Binding-site contacts:
Ligand atom C1 contacts residue ASN1061 of chain 1.B at 1.4 Å.
Ligand atom O7 contacts residue ASN1061 of chain 1.B at 3.8 Å.
Ligand atom C6 contacts residue ALA693 of chain 1.B at 4.2 Å (hydrophobic).
Ligand atom C4 contacts residue ALA693 of chain 1.B at 4.5 Å (hydrophobic).
Ligand atom C4 contacts residue ASN1061 of chain 1.B at 4.2 Å.
Ligand atom C3 contacts residue ASN1061 of chain 1.B at 3.8 Å.
Ligand atom C8 contacts residue ASN1061 of chain 1.B at 4.1 Å.
Ligand atom C5 contacts residue ASN1061 of chain 1.B at 3.6 Å.
Ligand atom C5 contacts residue ALA693 of chain 1.B at 3.6 Å (hydrophobic).
Ligand atom O6 contacts residue ALA693 of chain 1.B at 3.8 Å.
Ligand atom C8 contacts residue LYS1060 of chain 1.B at 3.9 Å.
Ligand atom O5 contacts residue ASN1061 of chain 1.B at 2.3 Å (h-bond).
Ligand atom C7 contacts residue ASN1061 of chain 1.B at 3.6 Å.
Ligand atom N2 contacts residue ASN1061 of chain 1.B at 2.9 Å (h-bond).
Ligand atom C2 contacts residue ASN1061 of chain 1.B at 2.5 Å.
Ligand atom O5 contacts residue ALA693 of chain 1.B at 4.2 Å.
Ligand atom C8 contacts residue GLU1059 of chain 1.B at 3.2 Å.
Ligand atom C1 contacts residue ALA693 of chain 1.B at 4.4 Å (hydrophobic).

Sequence of chain 1.B:
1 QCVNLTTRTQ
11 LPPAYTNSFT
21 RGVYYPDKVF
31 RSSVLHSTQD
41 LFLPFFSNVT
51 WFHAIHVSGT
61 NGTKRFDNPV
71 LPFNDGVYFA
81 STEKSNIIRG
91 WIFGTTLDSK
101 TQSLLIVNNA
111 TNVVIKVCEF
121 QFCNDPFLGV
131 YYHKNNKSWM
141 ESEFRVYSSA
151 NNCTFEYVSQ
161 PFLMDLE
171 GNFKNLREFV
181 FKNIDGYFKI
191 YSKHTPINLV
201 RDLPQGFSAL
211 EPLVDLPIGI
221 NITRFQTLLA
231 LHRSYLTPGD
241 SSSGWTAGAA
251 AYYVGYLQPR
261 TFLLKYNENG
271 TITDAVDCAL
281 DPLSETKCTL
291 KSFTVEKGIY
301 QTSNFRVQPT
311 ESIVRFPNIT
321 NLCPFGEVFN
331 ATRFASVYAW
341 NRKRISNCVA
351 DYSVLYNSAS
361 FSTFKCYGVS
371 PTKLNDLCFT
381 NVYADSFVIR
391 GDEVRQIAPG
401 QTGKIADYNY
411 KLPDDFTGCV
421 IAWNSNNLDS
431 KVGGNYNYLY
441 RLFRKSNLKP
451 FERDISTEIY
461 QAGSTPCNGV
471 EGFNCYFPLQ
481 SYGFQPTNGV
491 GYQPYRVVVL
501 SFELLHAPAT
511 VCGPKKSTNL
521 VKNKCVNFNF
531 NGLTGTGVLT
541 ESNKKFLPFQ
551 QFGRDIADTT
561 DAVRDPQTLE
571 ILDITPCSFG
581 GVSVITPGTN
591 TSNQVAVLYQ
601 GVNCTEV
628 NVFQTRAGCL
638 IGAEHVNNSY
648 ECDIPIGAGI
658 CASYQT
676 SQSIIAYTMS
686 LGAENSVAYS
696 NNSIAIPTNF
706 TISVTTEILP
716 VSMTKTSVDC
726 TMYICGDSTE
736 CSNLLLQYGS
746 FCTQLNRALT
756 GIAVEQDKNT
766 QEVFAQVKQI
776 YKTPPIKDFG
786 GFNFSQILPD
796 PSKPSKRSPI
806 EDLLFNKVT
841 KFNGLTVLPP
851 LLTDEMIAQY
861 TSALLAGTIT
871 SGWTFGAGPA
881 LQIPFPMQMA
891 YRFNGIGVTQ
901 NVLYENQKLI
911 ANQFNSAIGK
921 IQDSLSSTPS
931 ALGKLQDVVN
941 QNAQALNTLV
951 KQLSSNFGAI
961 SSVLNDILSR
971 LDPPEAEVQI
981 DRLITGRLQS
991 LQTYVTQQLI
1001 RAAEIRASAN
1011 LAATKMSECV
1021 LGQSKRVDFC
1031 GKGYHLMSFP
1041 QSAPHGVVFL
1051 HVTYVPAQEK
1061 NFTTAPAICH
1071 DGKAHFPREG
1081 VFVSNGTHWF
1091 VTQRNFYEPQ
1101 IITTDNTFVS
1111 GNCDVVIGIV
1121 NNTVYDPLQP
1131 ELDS

This small molecule binds to this protein.
Small molecule (SMILES): CC(=O)N[C@@H]1[C@@H](O)[C@H](O)[C@@H](CO)O[C@H]1O